Binding-site contacts:
Ligand atom O11 contacts residue ASP126 of chain 1.B at 2.8 Å (salt-bridge).
Ligand atom N14 contacts residue PRO155 of chain 1.B at 4.0 Å.
Ligand atom C30 contacts residue TYR153 of chain 1.B at 3.5 Å (hydrophobic).
Ligand atom C05 contacts residue ASP126 of chain 1.B at 3.8 Å.
Ligand atom C05 contacts residue MG1 of chain 1.M at 2.7 Å.
Ligand atom C09 contacts residue PRO155 of chain 1.B at 4.0 Å (hydrophobic).
Ligand atom C08 contacts residue PRO155 of chain 1.B at 3.9 Å (hydrophobic).
Ligand atom N28 contacts residue TYR153 of chain 1.B at 3.8 Å.
Ligand atom O12 contacts residue MG1 of chain 1.N at 1.8 Å.
Ligand atom C31 contacts residue TYR153 of chain 1.B at 3.6 Å (hydrophobic).
Ligand atom O12 contacts residue PRO155 of chain 1.B at 4.0 Å.
Ligand atom C01 contacts residue MG1 of chain 1.M at 3.3 Å.
Ligand atom O11 contacts residue GLU162 of chain 1.B at 2.8 Å (salt-bridge).
Ligand atom O12 contacts residue GLU162 of chain 1.B at 2.5 Å (salt-bridge).
Ligand atom C09 contacts residue MG1 of chain 1.N at 2.6 Å.
Ligand atom O11 contacts residue MG1 of chain 1.N at 2.1 Å.
Ligand atom C20 contacts residue THR156 of chain 1.B at 4.1 Å.
Ligand atom O11 contacts residue MG1 of chain 1.M at 1.7 Å.
Ligand atom C01 contacts residue ASP126 of chain 1.B at 3.8 Å.
Ligand atom N10 contacts residue MG1 of chain 1.N at 2.7 Å.
Ligand atom N10 contacts residue MG1 of chain 1.M at 2.6 Å.
Ligand atom N06 contacts residue ASP126 of chain 1.B at 3.1 Å (salt-bridge).
Ligand atom N28 contacts residue ASN127 of chain 1.B at 3.8 Å.
Ligand atom N10 contacts residue GLU162 of chain 1.B at 3.5 Å (salt-bridge).
Ligand atom C05 contacts residue MG1 of chain 1.N at 4.0 Å.
Ligand atom C09 contacts residue MG1 of chain 1.M at 3.8 Å.
Ligand atom C27 contacts residue ASN127 of chain 1.B at 3.8 Å.
Ligand atom N06 contacts residue MG1 of chain 1.M at 2.2 Å.
Ligand atom C30 contacts residue ASN127 of chain 1.B at 3.8 Å.
Ligand atom N10 contacts residue ASP126 of chain 1.B at 3.7 Å.
Ligand atom C09 contacts residue GLU162 of chain 1.B at 3.4 Å.
Ligand atom F32 contacts residue GLU162 of chain 1.B at 3.3 Å.
Ligand atom O12 contacts residue ASP69 of chain 1.B at 3.9 Å.
Ligand atom F23 contacts residue THR156 of chain 1.B at 3.2 Å.
Ligand atom C13 contacts residue PRO155 of chain 1.B at 3.8 Å (hydrophobic).
Ligand atom C08 contacts residue MG1 of chain 1.N at 3.9 Å.
Ligand atom C18 contacts residue PRO155 of chain 1.B at 4.1 Å (hydrophobic).
Ligand atom O11 contacts residue ASP69 of chain 1.B at 2.8 Å (salt-bridge).
Ligand atom C26 contacts residue ASN127 of chain 1.B at 4.0 Å.
Ligand atom O15 contacts residue PRO155 of chain 1.B at 3.9 Å.

A protein and the small-molecule ligand that binds it are described below.
Small molecule (SMILES): CN(C)C(=O)CCc1cnc2c(c1)c(N)c(C(=O)NCc1ccc(F)cc1F)c(=O)n2O

Sequence of chain 1.B:
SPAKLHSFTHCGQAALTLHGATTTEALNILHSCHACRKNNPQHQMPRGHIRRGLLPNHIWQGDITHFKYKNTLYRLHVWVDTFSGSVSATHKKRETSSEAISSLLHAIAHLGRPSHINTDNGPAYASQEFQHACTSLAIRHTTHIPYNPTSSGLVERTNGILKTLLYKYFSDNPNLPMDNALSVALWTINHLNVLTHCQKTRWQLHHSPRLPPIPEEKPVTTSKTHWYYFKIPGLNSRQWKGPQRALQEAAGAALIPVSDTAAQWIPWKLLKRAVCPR